Binding-site contacts:
Ligand atom S1G contacts residue ARG805 of chain 1.C at 2.9 Å (salt-bridge).
Ligand atom PG contacts residue THR609 of chain 1.C at 3.6 Å.
Ligand atom O2A contacts residue THR614 of chain 1.C at 3.4 Å (h-bond).
Ligand atom N6 contacts residue VAL611 of chain 1.C at 3.6 Å.
Ligand atom O2G contacts residue GLU680 of chain 1.C at 3.7 Å.
Ligand atom O2A contacts residue GLY612 of chain 1.C at 3.1 Å.
Ligand atom O2A contacts residue LYS613 of chain 1.C at 3.2 Å (salt-bridge).
Ligand atom O3B contacts residue GLY610 of chain 1.C at 3.3 Å (h-bond).
Ligand atom O2' contacts residue ARG808 of chain 1.C at 3.2 Å (salt-bridge).
Ligand atom PG contacts residue GLU742 of chain 1.D at 3.6 Å.
Ligand atom S1G contacts residue ARG746 of chain 1.D at 2.6 Å (salt-bridge).
Ligand atom O3B contacts residue THR609 of chain 1.C at 3.7 Å.
Ligand atom O1B contacts residue LYS613 of chain 1.C at 3.7 Å.
Ligand atom N1 contacts residue ILE573 of chain 1.C at 3.3 Å (h-bond).
Ligand atom O3' contacts residue GLU615 of chain 1.C at 3.7 Å.
Ligand atom N1 contacts residue VAL572 of chain 1.C at 3.6 Å.
Ligand atom C6 contacts residue ILE573 of chain 1.C at 3.7 Å (hydrophobic).
Ligand atom O3G contacts residue ASN721 of chain 1.C at 3.6 Å (h-bond).
Ligand atom N6 contacts residue ILE573 of chain 1.C at 3.1 Å (h-bond).
Ligand atom O2B contacts residue LYS613 of chain 1.C at 3.1 Å (salt-bridge).
Ligand atom S1G contacts residue THR609 of chain 1.C at 2.7 Å (h-bond).
Ligand atom N7 contacts residue GLY612 of chain 1.C at 3.5 Å.
Ligand atom C5 contacts residue VAL611 of chain 1.C at 3.7 Å (hydrophobic).
Ligand atom O3A contacts residue ARG805 of chain 1.C at 3.0 Å (salt-bridge).
Ligand atom O2G contacts residue ARG746 of chain 1.D at 3.2 Å (salt-bridge).
Ligand atom N6 contacts residue VAL572 of chain 1.C at 3.7 Å.
Ligand atom C2 contacts residue ARG571 of chain 1.C at 3.4 Å.
Ligand atom O2B contacts residue GLY612 of chain 1.C at 3.1 Å (h-bond).
Ligand atom C5' contacts residue ARG805 of chain 1.C at 3.6 Å.
Ligand atom O1B contacts residue THR614 of chain 1.C at 3.0 Å (h-bond).
Ligand atom N1 contacts residue ARG571 of chain 1.C at 3.6 Å (salt-bridge).
Ligand atom O3B contacts residue ARG805 of chain 1.C at 3.7 Å.
Ligand atom O3G contacts residue GLU742 of chain 1.D at 2.5 Å (salt-bridge).
Ligand atom O3' contacts residue ARG808 of chain 1.C at 3.1 Å (salt-bridge).
Ligand atom O2' contacts residue GLN768 of chain 1.C at 3.5 Å (h-bond).
Ligand atom O3B contacts residue LYS613 of chain 1.C at 3.6 Å.
Ligand atom C4' contacts residue ARG808 of chain 1.C at 3.5 Å.
Ligand atom N7 contacts residue VAL611 of chain 1.C at 2.8 Å (h-bond).
Ligand atom O2A contacts residue GLU615 of chain 1.C at 3.5 Å (salt-bridge).
Ligand atom PG contacts residue ARG746 of chain 1.D at 3.6 Å.

Sequence of chain 1.D:
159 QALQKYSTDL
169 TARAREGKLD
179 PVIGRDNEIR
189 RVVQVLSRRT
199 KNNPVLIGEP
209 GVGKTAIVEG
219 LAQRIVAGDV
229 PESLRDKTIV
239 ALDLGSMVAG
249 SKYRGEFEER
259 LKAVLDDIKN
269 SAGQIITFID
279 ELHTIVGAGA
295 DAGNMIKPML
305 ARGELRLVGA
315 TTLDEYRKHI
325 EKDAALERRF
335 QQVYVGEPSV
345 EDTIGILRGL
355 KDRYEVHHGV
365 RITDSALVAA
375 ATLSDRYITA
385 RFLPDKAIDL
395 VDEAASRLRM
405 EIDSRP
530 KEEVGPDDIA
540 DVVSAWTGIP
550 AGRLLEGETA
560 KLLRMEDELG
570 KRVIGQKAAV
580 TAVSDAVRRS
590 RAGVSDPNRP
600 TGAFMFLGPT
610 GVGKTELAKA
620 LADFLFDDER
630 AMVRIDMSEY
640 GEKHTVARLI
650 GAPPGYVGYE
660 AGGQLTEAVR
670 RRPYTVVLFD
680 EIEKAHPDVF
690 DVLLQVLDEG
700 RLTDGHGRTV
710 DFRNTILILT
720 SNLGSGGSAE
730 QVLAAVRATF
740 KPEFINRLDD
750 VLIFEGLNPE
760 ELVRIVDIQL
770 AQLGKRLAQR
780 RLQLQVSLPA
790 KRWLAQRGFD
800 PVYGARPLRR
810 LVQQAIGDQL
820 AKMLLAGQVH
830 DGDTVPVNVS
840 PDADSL

This small molecule binds to this protein.
Small molecule (SMILES): Nc1ncnc2c1ncn2[C@@H]1O[C@H](COP(=O)(O)OP(=O)(O)OP(O)(O)=S)[C@@H](O)[C@H]1O

Sequence of chain 1.C:
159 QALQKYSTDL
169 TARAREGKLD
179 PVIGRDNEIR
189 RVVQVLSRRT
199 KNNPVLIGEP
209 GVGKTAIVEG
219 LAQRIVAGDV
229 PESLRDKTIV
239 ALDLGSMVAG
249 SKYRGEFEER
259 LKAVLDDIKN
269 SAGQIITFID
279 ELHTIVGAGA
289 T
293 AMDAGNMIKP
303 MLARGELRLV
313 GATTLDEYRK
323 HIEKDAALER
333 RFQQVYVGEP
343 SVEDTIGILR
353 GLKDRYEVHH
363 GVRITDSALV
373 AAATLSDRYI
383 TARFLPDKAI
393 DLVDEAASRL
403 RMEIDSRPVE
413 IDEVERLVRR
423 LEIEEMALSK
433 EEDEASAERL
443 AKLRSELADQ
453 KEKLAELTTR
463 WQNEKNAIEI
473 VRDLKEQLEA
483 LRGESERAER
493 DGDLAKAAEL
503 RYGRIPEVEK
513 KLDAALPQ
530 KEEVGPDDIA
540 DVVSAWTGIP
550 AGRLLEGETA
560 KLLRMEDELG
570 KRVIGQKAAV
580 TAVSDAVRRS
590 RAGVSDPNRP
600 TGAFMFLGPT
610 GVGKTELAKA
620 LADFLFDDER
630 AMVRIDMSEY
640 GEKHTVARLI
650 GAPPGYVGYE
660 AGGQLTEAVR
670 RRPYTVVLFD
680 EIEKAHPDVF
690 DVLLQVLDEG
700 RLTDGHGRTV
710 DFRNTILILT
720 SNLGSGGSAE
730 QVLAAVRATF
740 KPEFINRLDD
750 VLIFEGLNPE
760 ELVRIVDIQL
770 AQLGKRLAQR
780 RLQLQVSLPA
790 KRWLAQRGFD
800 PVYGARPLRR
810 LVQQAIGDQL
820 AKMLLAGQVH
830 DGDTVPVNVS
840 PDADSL